Binding-site contacts:
Ligand atom O5 contacts residue THR39 of chain 1.A at 3.9 Å.
Ligand atom O6 contacts residue GLU41 of chain 1.A at 3.4 Å (salt-bridge).
Ligand atom O7 contacts residue ASN37 of chain 1.A at 3.6 Å.
Ligand atom C8 contacts residue ASP314 of chain 1.A at 3.5 Å.
Ligand atom C3 contacts residue ASN37 of chain 1.A at 3.8 Å.
Ligand atom C4 contacts residue ASN37 of chain 1.A at 4.2 Å.
Ligand atom N2 contacts residue ASN37 of chain 1.A at 3.0 Å (h-bond).
Ligand atom O6 contacts residue THR39 of chain 1.A at 2.6 Å (h-bond).
Ligand atom C6 contacts residue GLU41 of chain 1.A at 3.3 Å.
Ligand atom C5 contacts residue THR39 of chain 1.A at 4.1 Å.
Ligand atom C2 contacts residue ASN37 of chain 1.A at 2.4 Å.
Ligand atom C6 contacts residue THR39 of chain 1.A at 4.0 Å.
Ligand atom C1 contacts residue ASN42 of chain 1.A at 4.1 Å.
Ligand atom C8 contacts residue ARG316 of chain 1.A at 3.3 Å.
Ligand atom O6 contacts residue ASN42 of chain 1.A at 3.9 Å.
Ligand atom O5 contacts residue ASN42 of chain 1.A at 3.5 Å (h-bond).
Ligand atom C5 contacts residue ASN37 of chain 1.A at 3.6 Å.
Ligand atom C1 contacts residue THR39 of chain 1.A at 4.2 Å.
Ligand atom O5 contacts residue ASN37 of chain 1.A at 2.4 Å (h-bond).
Ligand atom C7 contacts residue ARG316 of chain 1.A at 4.3 Å.
Ligand atom C1 contacts residue ASN37 of chain 1.A at 1.4 Å.
Ligand atom C7 contacts residue ASN37 of chain 1.A at 3.5 Å.

Sequence of chain 1.A:
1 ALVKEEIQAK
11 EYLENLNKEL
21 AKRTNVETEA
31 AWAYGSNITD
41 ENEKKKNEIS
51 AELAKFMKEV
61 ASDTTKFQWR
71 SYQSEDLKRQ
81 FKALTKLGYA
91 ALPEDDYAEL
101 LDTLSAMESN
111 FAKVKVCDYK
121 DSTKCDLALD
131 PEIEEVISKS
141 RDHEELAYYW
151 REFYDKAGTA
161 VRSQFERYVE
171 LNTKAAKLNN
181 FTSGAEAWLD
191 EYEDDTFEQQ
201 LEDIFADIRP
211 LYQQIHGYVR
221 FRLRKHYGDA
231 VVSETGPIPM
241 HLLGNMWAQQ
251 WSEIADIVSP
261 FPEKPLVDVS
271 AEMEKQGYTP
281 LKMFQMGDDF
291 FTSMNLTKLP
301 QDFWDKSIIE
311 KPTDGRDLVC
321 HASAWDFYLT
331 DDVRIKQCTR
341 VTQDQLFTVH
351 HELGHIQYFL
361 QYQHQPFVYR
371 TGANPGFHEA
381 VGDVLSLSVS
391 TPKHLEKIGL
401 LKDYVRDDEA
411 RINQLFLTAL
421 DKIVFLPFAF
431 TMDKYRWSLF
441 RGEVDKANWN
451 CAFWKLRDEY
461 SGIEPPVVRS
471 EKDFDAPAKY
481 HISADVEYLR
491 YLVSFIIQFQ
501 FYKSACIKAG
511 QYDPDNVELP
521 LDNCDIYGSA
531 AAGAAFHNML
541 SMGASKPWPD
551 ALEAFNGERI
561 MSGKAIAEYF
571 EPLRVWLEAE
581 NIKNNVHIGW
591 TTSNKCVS

This protein binds this small molecule.
Small molecule (SMILES): CC(=O)N[C@@H]1[C@@H](O)[C@H](O)[C@@H](CO)O[C@H]1O